Sequence of chain 2.A:
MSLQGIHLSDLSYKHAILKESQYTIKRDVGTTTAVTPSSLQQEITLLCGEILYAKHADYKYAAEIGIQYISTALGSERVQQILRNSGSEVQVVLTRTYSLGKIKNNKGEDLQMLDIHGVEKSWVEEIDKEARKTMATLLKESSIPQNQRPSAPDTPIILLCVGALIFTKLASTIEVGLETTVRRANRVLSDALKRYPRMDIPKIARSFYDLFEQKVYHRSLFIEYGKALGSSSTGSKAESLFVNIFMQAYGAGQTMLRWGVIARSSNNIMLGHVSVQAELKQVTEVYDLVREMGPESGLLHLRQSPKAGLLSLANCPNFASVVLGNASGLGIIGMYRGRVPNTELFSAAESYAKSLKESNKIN

This protein binds this small molecule.
Small molecule (SMILES): CC[C@H](C)[C@H](NC(=O)[C@H](CC(C)C)NC(=O)[C@H](CCC(N)=O)NC(=O)[C@H](Cc1ccc(O)cc1)NC(=O)[C@@H](NC(=O)[C@@H](N)CC(=O)O)[C@@H](C)CC)C(=O)N[C@H](C=O)CCSC

Binding-site contacts:
Ligand atom CG2 contacts residue ARG151 of chain 2.A at 3.4 Å.
Ligand atom CD1 contacts residue LYS133 of chain 2.A at 3.6 Å.
Ligand atom CB contacts residue ILE103 of chain 2.A at 3.8 Å (hydrophobic).
Ligand atom NE2 contacts residue LYS104 of chain 2.A at 3.0 Å (salt-bridge).
Ligand atom C contacts residue ARG132 of chain 2.A at 4.0 Å.
Ligand atom CE contacts residue GLU50 of chain 2.A at 3.2 Å.
Ligand atom CD1 contacts residue ARG132 of chain 2.A at 3.9 Å.
Ligand atom CD1 contacts residue ALA136 of chain 2.A at 3.6 Å (hydrophobic).
Ligand atom CD1 contacts residue ILE103 of chain 2.A at 3.7 Å (hydrophobic).
Ligand atom O contacts residue LYS104 of chain 2.A at 4.1 Å.
Ligand atom O contacts residue ARG151 of chain 2.A at 3.6 Å.
Ligand atom CD1 contacts residue ARG132 of chain 2.A at 3.4 Å.
Ligand atom CB contacts residue ARG132 of chain 2.A at 4.0 Å.
Ligand atom CE contacts residue LEU46 of chain 2.A at 4.0 Å (hydrophobic).
Ligand atom O contacts residue ASN106 of chain 2.A at 3.6 Å.
Ligand atom SD contacts residue MET135 of chain 2.A at 3.5 Å.
Ligand atom CG contacts residue ARG132 of chain 2.A at 3.2 Å.
Ligand atom CD1 contacts residue LEU111 of chain 2.A at 3.5 Å (hydrophobic).
Ligand atom CG1 contacts residue ARG132 of chain 2.A at 3.8 Å.
Ligand atom C contacts residue SER153 of chain 2.A at 3.9 Å.
Ligand atom CD1 contacts residue ARG132 of chain 2.A at 3.3 Å.
Ligand atom O contacts residue ARG132 of chain 2.A at 3.8 Å.
Ligand atom CD2 contacts residue LEU139 of chain 2.A at 3.7 Å (hydrophobic).
Ligand atom O contacts residue SER153 of chain 2.A at 3.1 Å (h-bond).
Ligand atom CB contacts residue ARG151 of chain 2.A at 3.5 Å.
Ligand atom CB contacts residue LYS104 of chain 2.A at 3.9 Å.
Ligand atom CD2 contacts residue ILE103 of chain 2.A at 3.5 Å (hydrophobic).
Ligand atom CD1 contacts residue ALA136 of chain 2.A at 3.9 Å (hydrophobic).
Ligand atom CA contacts residue ASN106 of chain 2.A at 4.0 Å.
Ligand atom CD1 contacts residue MET135 of chain 2.A at 4.1 Å (hydrophobic).
Ligand atom CD2 contacts residue MET135 of chain 2.A at 4.0 Å (hydrophobic).
Ligand atom SD contacts residue ARG132 of chain 2.A at 3.8 Å.
Ligand atom CE1 contacts residue LEU111 of chain 2.A at 3.9 Å (hydrophobic).
Ligand atom O contacts residue ASN106 of chain 2.A at 3.9 Å.
Ligand atom O contacts residue ARG132 of chain 2.A at 3.7 Å.
Ligand atom CE contacts residue TYR53 of chain 2.A at 3.8 Å (hydrophobic).
Ligand atom CE2 contacts residue ILE103 of chain 2.A at 3.9 Å (hydrophobic).
Ligand atom CE contacts residue PRO152 of chain 2.A at 3.6 Å (hydrophobic).
Ligand atom CG contacts residue ILE103 of chain 2.A at 3.4 Å (hydrophobic).
Ligand atom SD contacts residue TYR53 of chain 2.A at 4.0 Å.